Binding-site contacts:
Ligand atom C14 contacts residue MET10 of chain 1.A at 4.1 Å (hydrophobic).
Ligand atom C9 contacts residue TRP103 of chain 1.A at 3.5 Å (hydrophobic).
Ligand atom C18 contacts residue GLY12 of chain 1.A at 4.0 Å.
Ligand atom C17 contacts residue MET98 of chain 1.A at 3.9 Å (hydrophobic).
Ligand atom C1 contacts residue PHE101 of chain 1.A at 3.8 Å (hydrophobic).
Ligand atom C17 contacts residue ARG13 of chain 1.A at 3.8 Å.
Ligand atom C22 contacts residue PHE162 of chain 1.A at 3.8 Å (hydrophobic).
Ligand atom C18 contacts residue TYR151 of chain 1.A at 3.3 Å (hydrophobic).
Ligand atom C20 contacts residue MET98 of chain 1.A at 3.8 Å (hydrophobic).
Ligand atom C6 contacts residue TYR7 of chain 1.A at 3.9 Å (hydrophobic).
Ligand atom C21 contacts residue THR158 of chain 1.A at 3.5 Å.
Ligand atom C6 contacts residue GLY12 of chain 1.A at 4.1 Å.
Ligand atom C15 contacts residue MET98 of chain 1.A at 4.0 Å (hydrophobic).
Ligand atom C16 contacts residue ARG13 of chain 1.A at 3.7 Å.
Ligand atom C10 contacts residue LEU198 of chain 1.A at 3.8 Å (hydrophobic).
Ligand atom C14 contacts residue TYR7 of chain 1.A at 3.4 Å (hydrophobic).
Ligand atom C3 contacts residue MET98 of chain 1.A at 3.2 Å (hydrophobic).
Ligand atom C2 contacts residue PHE101 of chain 1.A at 3.4 Å (hydrophobic).
Ligand atom C14 contacts residue GLY12 of chain 1.A at 3.6 Å.
Ligand atom C17 contacts residue ASP95 of chain 1.A at 4.0 Å.
Ligand atom C22 contacts residue TRP103 of chain 1.A at 3.6 Å (hydrophobic).
Ligand atom C4 contacts residue TRP103 of chain 1.A at 3.7 Å (hydrophobic).
Ligand atom C19 contacts residue GLY12 of chain 1.A at 3.5 Å.
Ligand atom C2 contacts residue TRP103 of chain 1.A at 3.9 Å (hydrophobic).
Ligand atom C17 contacts residue TYR151 of chain 1.A at 3.3 Å (hydrophobic).
Ligand atom C19 contacts residue MET98 of chain 1.A at 4.0 Å (hydrophobic).
Ligand atom C21 contacts residue TRP103 of chain 1.A at 3.7 Å (hydrophobic).
Ligand atom C13 contacts residue MET10 of chain 1.A at 3.5 Å (hydrophobic).
Ligand atom C3 contacts residue TRP103 of chain 1.A at 3.5 Å (hydrophobic).
Ligand atom C16 contacts residue MET98 of chain 1.A at 3.8 Å (hydrophobic).
Ligand atom C22 contacts residue THR158 of chain 1.A at 3.5 Å.
Ligand atom C13 contacts residue LEU198 of chain 1.A at 3.9 Å (hydrophobic).
Ligand atom C8 contacts residue TRP103 of chain 1.A at 3.5 Å (hydrophobic).
Ligand atom C11 contacts residue TRP103 of chain 1.A at 3.6 Å (hydrophobic).
Ligand atom C20 contacts residue GLY12 of chain 1.A at 4.0 Å.
Ligand atom C18 contacts residue CYS155 of chain 1.A at 4.1 Å (hydrophobic).
Ligand atom C10 contacts residue TRP103 of chain 1.A at 4.0 Å (hydrophobic).
Ligand atom C7 contacts residue GSH1 of chain 1.F at 3.7 Å.
Ligand atom C4 contacts residue MET98 of chain 1.A at 3.9 Å (hydrophobic).
Ligand atom C2 contacts residue MET98 of chain 1.A at 3.4 Å (hydrophobic).

The protein below binds the small molecule below.
Small molecule (SMILES): c1ccc(C(OC2CCN(CCCc3nnn[nH]3)CC2)c2ccccc2)cc1

Sequence of chain 1.A:
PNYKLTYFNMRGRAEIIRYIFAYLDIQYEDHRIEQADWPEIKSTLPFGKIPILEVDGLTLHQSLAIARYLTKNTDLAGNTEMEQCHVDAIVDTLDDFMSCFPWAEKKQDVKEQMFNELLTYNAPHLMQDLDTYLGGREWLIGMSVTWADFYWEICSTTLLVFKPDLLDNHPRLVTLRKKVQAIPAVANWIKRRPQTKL